Binding-site contacts:
Ligand atom C3 contacts residue VAL31 of chain 46.D at 3.0 Å (hydrophobic).
Ligand atom C8 contacts residue ARG57 of chain 46.D at 4.2 Å.
Ligand atom C2 contacts residue ASN69 of chain 46.D at 4.2 Å.
Ligand atom C7 contacts residue ASN69 of chain 46.D at 3.8 Å.
Ligand atom C5 contacts residue ASN69 of chain 46.D at 3.7 Å.
Ligand atom C8 contacts residue SER70 of chain 46.D at 3.7 Å.
Ligand atom C6 contacts residue NAG1 of chain 46.X at 4.3 Å.
Ligand atom C5 contacts residue VAL31 of chain 46.D at 4.2 Å (hydrophobic).
Ligand atom O1 contacts residue VAL31 of chain 46.D at 3.4 Å (h-bond).
Ligand atom O6 contacts residue NAG1 of chain 46.X at 3.0 Å.
Ligand atom C4 contacts residue NAG1 of chain 46.X at 3.2 Å.
Ligand atom O3 contacts residue VAL31 of chain 46.D at 3.6 Å.
Ligand atom C2 contacts residue VAL31 of chain 46.D at 4.0 Å (hydrophobic).
Ligand atom O3 contacts residue NAG1 of chain 46.X at 2.6 Å (h-bond).
Ligand atom O5 contacts residue MET33 of chain 46.D at 4.2 Å.
Ligand atom C1 contacts residue VAL31 of chain 46.D at 4.3 Å (hydrophobic).
Ligand atom N2 contacts residue VAL31 of chain 46.D at 4.0 Å.
Ligand atom C4 contacts residue VAL31 of chain 46.D at 3.8 Å (hydrophobic).
Ligand atom O4 contacts residue NAG1 of chain 46.X at 3.0 Å.
Ligand atom C1 contacts residue ASN69 of chain 46.D at 2.7 Å.
Ligand atom O7 contacts residue ASN69 of chain 46.D at 3.8 Å.
Ligand atom C5 contacts residue NAG1 of chain 46.X at 4.4 Å.
Ligand atom C6 contacts residue MET33 of chain 46.D at 3.5 Å (hydrophobic).
Ligand atom O4 contacts residue VAL31 of chain 46.D at 3.3 Å.
Ligand atom O1 contacts residue ASN69 of chain 46.D at 2.1 Å (h-bond).
Ligand atom C6 contacts residue ASN69 of chain 46.D at 4.4 Å.
Ligand atom O1 contacts residue SER70 of chain 46.D at 4.2 Å.
Ligand atom O1 contacts residue MET33 of chain 46.D at 3.9 Å.
Ligand atom O5 contacts residue ASN69 of chain 46.D at 2.8 Å (h-bond).
Ligand atom C3 contacts residue NAG1 of chain 46.X at 3.7 Å.
Ligand atom N2 contacts residue ASN69 of chain 46.D at 4.3 Å.
Ligand atom C8 contacts residue ASN69 of chain 46.D at 3.4 Å.
Ligand atom C6 contacts residue LEU24 of chain 46.D at 4.5 Å (hydrophobic).
Ligand atom C5 contacts residue MET33 of chain 46.D at 3.7 Å (hydrophobic).
Ligand atom C7 contacts residue SER70 of chain 46.D at 4.4 Å.

A protein and the small-molecule ligand that binds it are described below.
Small molecule (SMILES): CC(=O)N[C@@H]1[C@@H](O)[C@H](O)[C@@H](CO)O[C@H]1O

Sequence of chain 46.D:
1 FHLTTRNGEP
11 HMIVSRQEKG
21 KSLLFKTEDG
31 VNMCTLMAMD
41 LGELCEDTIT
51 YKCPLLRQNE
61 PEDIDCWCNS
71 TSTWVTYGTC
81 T